Binding-site contacts:
Ligand atom C contacts residue LEU221 of chain 1.B at 4.2 Å (hydrophobic).
Ligand atom N contacts residue PHE40 of chain 1.B at 3.5 Å.
Ligand atom C4 contacts residue TRP210 of chain 1.B at 3.5 Å (hydrophobic).
Ligand atom C9 contacts residue LEU43 of chain 1.B at 4.0 Å (hydrophobic).
Ligand atom C13 contacts residue PHE85 of chain 1.B at 3.4 Å (hydrophobic).
Ligand atom C1 contacts residue PHE217 of chain 1.B at 4.0 Å (hydrophobic).
Ligand atom C8 contacts residue MET121 of chain 1.B at 4.1 Å (hydrophobic).
Ligand atom C2 contacts residue THR44 of chain 1.B at 3.2 Å.
Ligand atom C3 contacts residue LEU43 of chain 1.B at 3.5 Å (hydrophobic).
Ligand atom C3 contacts residue TRP210 of chain 1.B at 3.6 Å (hydrophobic).
Ligand atom O1 contacts residue MET84 of chain 1.B at 3.2 Å.
Ligand atom C2 contacts residue LEU43 of chain 1.B at 3.9 Å (hydrophobic).
Ligand atom C2 contacts residue TRP210 of chain 1.B at 4.0 Å (hydrophobic).
Ligand atom C7 contacts residue MET84 of chain 1.B at 3.9 Å (hydrophobic).
Ligand atom C5 contacts residue ALA47 of chain 1.B at 4.2 Å (hydrophobic).
Ligand atom C13 contacts residue MET121 of chain 1.B at 3.7 Å (hydrophobic).
Ligand atom C1 contacts residue TRP210 of chain 1.B at 3.9 Å (hydrophobic).
Ligand atom C4 contacts residue ALA47 of chain 1.B at 3.7 Å (hydrophobic).
Ligand atom C1 contacts residue THR44 of chain 1.B at 3.6 Å.
Ligand atom C5 contacts residue HIS203 of chain 1.B at 4.0 Å.
Ligand atom C6 contacts residue MET84 of chain 1.B at 4.2 Å (hydrophobic).
Ligand atom C11 contacts residue SER88 of chain 1.B at 3.9 Å.
Ligand atom C6 contacts residue HIS203 of chain 1.B at 4.2 Å.
Ligand atom C contacts residue TRP210 of chain 1.B at 3.5 Å (hydrophobic).
Ligand atom C3 contacts residue THR44 of chain 1.B at 4.0 Å.
Ligand atom N contacts residue THR44 of chain 1.B at 3.1 Å (h-bond).
Ligand atom O1 contacts residue TRP225 of chain 1.B at 3.8 Å.
Ligand atom C12 contacts residue MET84 of chain 1.B at 3.5 Å (hydrophobic).
Ligand atom C5 contacts residue TRP225 of chain 1.B at 3.3 Å (hydrophobic).
Ligand atom C3 contacts residue ALA47 of chain 1.B at 3.9 Å (hydrophobic).
Ligand atom C6 contacts residue ALA47 of chain 1.B at 3.9 Å (hydrophobic).
Ligand atom O1 contacts residue HIS203 of chain 1.B at 3.1 Å.
Ligand atom C6 contacts residue TRP210 of chain 1.B at 4.0 Å (hydrophobic).
Ligand atom C1 contacts residue PHE40 of chain 1.B at 4.0 Å (hydrophobic).
Ligand atom N contacts residue PHE217 of chain 1.B at 2.9 Å.
Ligand atom C5 contacts residue TRP210 of chain 1.B at 3.4 Å (hydrophobic).
Ligand atom C contacts residue TRP225 of chain 1.B at 3.3 Å (hydrophobic).
Ligand atom C2 contacts residue PHE40 of chain 1.B at 3.9 Å (hydrophobic).
Ligand atom N contacts residue LEU221 of chain 1.B at 4.2 Å.
Ligand atom C13 contacts residue TYR125 of chain 1.B at 3.8 Å (hydrophobic).

A small-molecule ligand and the protein it binds are described below.
Small molecule (SMILES): Nc1ccc(C(=O)O[C@H]2C[C@H]3CC[C@@H]2C3)cc1

Sequence of chain 1.B:
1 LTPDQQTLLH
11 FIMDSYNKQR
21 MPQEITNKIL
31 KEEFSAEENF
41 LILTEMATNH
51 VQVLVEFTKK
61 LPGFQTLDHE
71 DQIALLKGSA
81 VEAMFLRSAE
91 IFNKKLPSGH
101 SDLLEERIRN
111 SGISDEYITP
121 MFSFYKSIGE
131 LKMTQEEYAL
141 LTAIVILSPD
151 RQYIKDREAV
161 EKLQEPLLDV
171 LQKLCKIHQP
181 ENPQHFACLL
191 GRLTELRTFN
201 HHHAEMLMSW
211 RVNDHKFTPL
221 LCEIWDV